The small molecule below binds the protein below.
Small molecule (SMILES): CC(C)C[C@H](NC(=O)[C@H](C)NC(=O)CNC(=O)[C@@H](N)Cc1ccccc1)C(=O)N[C@@H](CC(C)C)C(=O)N[C@@H](C)C(=O)O

Sequence of chain 46.B:
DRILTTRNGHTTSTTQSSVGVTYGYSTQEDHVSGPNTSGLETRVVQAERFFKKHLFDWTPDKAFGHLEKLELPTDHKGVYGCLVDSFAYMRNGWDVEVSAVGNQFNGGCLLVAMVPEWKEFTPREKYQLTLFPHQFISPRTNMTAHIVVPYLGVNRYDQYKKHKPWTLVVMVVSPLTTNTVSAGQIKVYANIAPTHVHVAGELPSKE

Binding-site contacts:
Ligand atom CB contacts residue ILE14 of chain 46.B at 4.1 Å (hydrophobic).
Ligand atom O contacts residue ILE14 of chain 46.B at 3.5 Å (h-bond).
Ligand atom CB contacts residue THR16 of chain 46.B at 4.2 Å.
Ligand atom N contacts residue ILE14 of chain 46.B at 3.5 Å.
Ligand atom CD1 contacts residue ILE14 of chain 46.B at 3.6 Å (hydrophobic).
Ligand atom C contacts residue ILE14 of chain 46.B at 3.4 Å (hydrophobic).
Ligand atom O contacts residue ARG18 of chain 46.B at 3.0 Å (salt-bridge).
Ligand atom C contacts residue ARG18 of chain 46.B at 4.1 Å.
Ligand atom CG contacts residue THR17 of chain 46.B at 4.3 Å.
Ligand atom CB contacts residue ARG18 of chain 46.B at 4.2 Å.
Ligand atom O contacts residue ILE14 of chain 46.B at 3.1 Å.
Ligand atom CD2 contacts residue VAL32 of chain 46.B at 3.9 Å (hydrophobic).
Ligand atom N contacts residue THR16 of chain 46.B at 2.9 Å (h-bond).
Ligand atom C contacts residue THR16 of chain 46.B at 4.2 Å.
Ligand atom C contacts residue ILE14 of chain 46.B at 3.6 Å (hydrophobic).
Ligand atom CD2 contacts residue ASP106 of chain 46.B at 4.1 Å.
Ligand atom CD2 contacts residue THR17 of chain 46.B at 3.7 Å.
Ligand atom CA contacts residue ASP12 of chain 46.B at 3.7 Å.
Ligand atom O contacts residue LEU15 of chain 46.B at 3.5 Å.
Ligand atom CA contacts residue ILE14 of chain 46.B at 4.0 Å (hydrophobic).
Ligand atom CD2 contacts residue HIS157 of chain 46.B at 3.7 Å.
Ligand atom O contacts residue THR16 of chain 46.B at 3.1 Å (h-bond).
Ligand atom CB contacts residue THR17 of chain 46.B at 4.0 Å.
Ligand atom C contacts residue ILE14 of chain 46.B at 4.2 Å (hydrophobic).
Ligand atom O contacts residue ARG18 of chain 46.B at 3.6 Å (salt-bridge).
Ligand atom N contacts residue ILE14 of chain 46.B at 3.0 Å (h-bond).
Ligand atom O contacts residue THR17 of chain 46.B at 3.8 Å.
Ligand atom CB contacts residue LEU15 of chain 46.B at 4.1 Å (hydrophobic).
Ligand atom CG contacts residue THR16 of chain 46.B at 4.0 Å.
Ligand atom CG contacts residue ILE14 of chain 46.B at 4.2 Å (hydrophobic).
Ligand atom CE1 contacts residue ASP12 of chain 46.B at 3.5 Å.
Ligand atom CA contacts residue ILE14 of chain 46.B at 3.3 Å (hydrophobic).
Ligand atom C contacts residue THR16 of chain 46.B at 3.7 Å.
Ligand atom CD1 contacts residue THR16 of chain 46.B at 3.1 Å.
Ligand atom C contacts residue ARG18 of chain 46.B at 3.8 Å.
Ligand atom CD1 contacts residue ASP12 of chain 46.B at 3.8 Å.
Ligand atom CA contacts residue ARG18 of chain 46.B at 3.8 Å.
Ligand atom CA contacts residue THR16 of chain 46.B at 3.6 Å.
Ligand atom CD1 contacts residue TYR34 of chain 46.B at 3.0 Å (hydrophobic).
Ligand atom N contacts residue ASP12 of chain 46.B at 4.1 Å.